Sequence of chain 23.C:
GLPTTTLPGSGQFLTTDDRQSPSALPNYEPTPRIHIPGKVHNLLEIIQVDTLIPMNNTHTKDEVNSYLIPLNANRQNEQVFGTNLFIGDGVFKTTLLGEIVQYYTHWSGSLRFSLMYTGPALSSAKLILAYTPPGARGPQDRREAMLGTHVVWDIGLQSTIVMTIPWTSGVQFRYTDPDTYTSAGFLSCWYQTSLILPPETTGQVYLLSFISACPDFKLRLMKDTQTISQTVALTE

Binding-site contacts:
Ligand atom C6B contacts residue ILE104 of chain 23.A at 3.6 Å (hydrophobic).
Ligand atom N3A contacts residue PRO174 of chain 23.A at 3.7 Å.
Ligand atom N3A contacts residue PHE186 of chain 23.A at 4.0 Å.
Ligand atom C3B contacts residue TYR152 of chain 23.A at 3.7 Å (hydrophobic).
Ligand atom C2C contacts residue TYR197 of chain 23.A at 3.7 Å (hydrophobic).
Ligand atom C1C contacts residue LEU106 of chain 23.A at 4.0 Å (hydrophobic).
Ligand atom C4C contacts residue VAL188 of chain 23.A at 3.7 Å (hydrophobic).
Ligand atom N3A contacts residue ALA24 of chain 23.C at 3.8 Å.
Ligand atom O1B contacts residue TYR128 of chain 23.A at 3.4 Å (h-bond).
Ligand atom C4C contacts residue VAL191 of chain 23.A at 3.0 Å (hydrophobic).
Ligand atom C1B contacts residue VAL188 of chain 23.A at 3.8 Å (hydrophobic).
Ligand atom O1B contacts residue ILE104 of chain 23.A at 3.9 Å.
Ligand atom C5B contacts residue TYR128 of chain 23.A at 4.0 Å (hydrophobic).
Ligand atom C5A contacts residue VAL176 of chain 23.A at 3.6 Å (hydrophobic).
Ligand atom C1B contacts residue TYR128 of chain 23.A at 3.6 Å (hydrophobic).
Ligand atom C5C contacts residue VAL188 of chain 23.A at 4.1 Å (hydrophobic).
Ligand atom O1A contacts residue PHE186 of chain 23.A at 3.0 Å.
Ligand atom C4 contacts residue LEU106 of chain 23.A at 3.5 Å (hydrophobic).
Ligand atom O1 contacts residue MET221 of chain 23.A at 2.5 Å (h-bond).
Ligand atom C3B contacts residue VAL188 of chain 23.A at 3.8 Å (hydrophobic).
Ligand atom N3A contacts residue TYR152 of chain 23.A at 3.5 Å.
Ligand atom C1C contacts residue TYR128 of chain 23.A at 3.9 Å (hydrophobic).
Ligand atom C6B contacts residue TYR128 of chain 23.A at 3.3 Å (hydrophobic).
Ligand atom C5A contacts residue PHE186 of chain 23.A at 3.5 Å (hydrophobic).
Ligand atom C4B contacts residue TYR152 of chain 23.A at 3.8 Å (hydrophobic).
Ligand atom C4A contacts residue PRO174 of chain 23.A at 3.1 Å (hydrophobic).
Ligand atom C5B contacts residue PHE186 of chain 23.A at 3.9 Å (hydrophobic).
Ligand atom N2 contacts residue MET221 of chain 23.A at 3.4 Å (h-bond).
Ligand atom C2C contacts residue MET221 of chain 23.A at 4.0 Å (hydrophobic).
Ligand atom C5C contacts residue VAL191 of chain 23.A at 3.8 Å (hydrophobic).
Ligand atom C2B contacts residue VAL188 of chain 23.A at 3.5 Å (hydrophobic).
Ligand atom C1C contacts residue MET221 of chain 23.A at 4.0 Å (hydrophobic).
Ligand atom C1B contacts residue ILE104 of chain 23.A at 4.0 Å (hydrophobic).
Ligand atom C2A contacts residue PHE186 of chain 23.A at 3.3 Å (hydrophobic).
Ligand atom C2A contacts residue TYR152 of chain 23.A at 3.6 Å (hydrophobic).
Ligand atom C3C contacts residue TYR128 of chain 23.A at 3.4 Å (hydrophobic).
Ligand atom C5 contacts residue MET221 of chain 23.A at 3.6 Å (hydrophobic).
Ligand atom C5A contacts residue ALA150 of chain 23.A at 4.0 Å (hydrophobic).
Ligand atom C4B contacts residue PHE186 of chain 23.A at 3.6 Å (hydrophobic).
Ligand atom C5B contacts residue MET224 of chain 23.A at 3.8 Å (hydrophobic).

A small-molecule ligand and the protein it binds are described below.
Small molecule (SMILES): Cc1cc(CCCCCOc2ccc(C3=NCCO3)cc2)on1

Sequence of chain 23.A:
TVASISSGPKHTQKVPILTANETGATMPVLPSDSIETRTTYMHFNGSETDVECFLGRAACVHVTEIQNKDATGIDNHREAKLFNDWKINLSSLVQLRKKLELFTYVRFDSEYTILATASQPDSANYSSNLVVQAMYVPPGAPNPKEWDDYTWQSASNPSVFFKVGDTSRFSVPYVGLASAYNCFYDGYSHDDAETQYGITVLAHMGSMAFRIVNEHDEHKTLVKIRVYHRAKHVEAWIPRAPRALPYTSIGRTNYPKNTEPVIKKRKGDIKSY